Sequence of chain 1.I:
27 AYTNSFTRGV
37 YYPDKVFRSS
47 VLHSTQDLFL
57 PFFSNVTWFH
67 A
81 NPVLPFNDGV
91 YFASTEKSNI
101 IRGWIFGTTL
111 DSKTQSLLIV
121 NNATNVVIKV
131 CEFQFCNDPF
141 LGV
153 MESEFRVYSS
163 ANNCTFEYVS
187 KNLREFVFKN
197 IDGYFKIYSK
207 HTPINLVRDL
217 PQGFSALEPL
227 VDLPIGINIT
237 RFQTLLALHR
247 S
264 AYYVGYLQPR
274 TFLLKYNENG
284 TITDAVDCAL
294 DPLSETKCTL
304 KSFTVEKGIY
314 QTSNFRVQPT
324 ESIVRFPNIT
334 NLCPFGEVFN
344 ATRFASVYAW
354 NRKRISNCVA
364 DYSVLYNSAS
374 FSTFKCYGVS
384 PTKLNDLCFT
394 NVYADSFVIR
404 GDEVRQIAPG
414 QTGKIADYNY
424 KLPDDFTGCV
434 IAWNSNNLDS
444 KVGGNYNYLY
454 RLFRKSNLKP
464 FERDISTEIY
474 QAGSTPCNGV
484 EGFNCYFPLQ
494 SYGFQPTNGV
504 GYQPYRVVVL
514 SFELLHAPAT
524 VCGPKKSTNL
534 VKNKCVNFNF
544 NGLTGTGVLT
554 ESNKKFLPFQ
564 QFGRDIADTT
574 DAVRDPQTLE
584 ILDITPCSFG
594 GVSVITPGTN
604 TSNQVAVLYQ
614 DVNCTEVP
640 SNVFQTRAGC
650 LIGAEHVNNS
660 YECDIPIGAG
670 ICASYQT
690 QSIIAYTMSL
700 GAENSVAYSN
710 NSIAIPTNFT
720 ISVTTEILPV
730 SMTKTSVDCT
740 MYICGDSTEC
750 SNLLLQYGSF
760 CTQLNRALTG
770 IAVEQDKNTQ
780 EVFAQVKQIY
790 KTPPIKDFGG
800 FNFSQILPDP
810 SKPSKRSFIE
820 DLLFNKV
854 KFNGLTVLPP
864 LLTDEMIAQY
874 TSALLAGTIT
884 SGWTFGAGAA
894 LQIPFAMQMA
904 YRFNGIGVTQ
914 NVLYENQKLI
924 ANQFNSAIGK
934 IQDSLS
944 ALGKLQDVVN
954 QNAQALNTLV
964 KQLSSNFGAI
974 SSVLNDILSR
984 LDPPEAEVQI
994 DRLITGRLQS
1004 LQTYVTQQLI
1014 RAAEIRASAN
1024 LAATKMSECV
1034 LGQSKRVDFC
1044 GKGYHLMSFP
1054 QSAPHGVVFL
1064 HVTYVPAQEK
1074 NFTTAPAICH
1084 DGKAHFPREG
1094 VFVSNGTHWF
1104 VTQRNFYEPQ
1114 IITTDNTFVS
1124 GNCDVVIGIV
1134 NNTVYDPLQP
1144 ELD

Sequence of chain 1.J:
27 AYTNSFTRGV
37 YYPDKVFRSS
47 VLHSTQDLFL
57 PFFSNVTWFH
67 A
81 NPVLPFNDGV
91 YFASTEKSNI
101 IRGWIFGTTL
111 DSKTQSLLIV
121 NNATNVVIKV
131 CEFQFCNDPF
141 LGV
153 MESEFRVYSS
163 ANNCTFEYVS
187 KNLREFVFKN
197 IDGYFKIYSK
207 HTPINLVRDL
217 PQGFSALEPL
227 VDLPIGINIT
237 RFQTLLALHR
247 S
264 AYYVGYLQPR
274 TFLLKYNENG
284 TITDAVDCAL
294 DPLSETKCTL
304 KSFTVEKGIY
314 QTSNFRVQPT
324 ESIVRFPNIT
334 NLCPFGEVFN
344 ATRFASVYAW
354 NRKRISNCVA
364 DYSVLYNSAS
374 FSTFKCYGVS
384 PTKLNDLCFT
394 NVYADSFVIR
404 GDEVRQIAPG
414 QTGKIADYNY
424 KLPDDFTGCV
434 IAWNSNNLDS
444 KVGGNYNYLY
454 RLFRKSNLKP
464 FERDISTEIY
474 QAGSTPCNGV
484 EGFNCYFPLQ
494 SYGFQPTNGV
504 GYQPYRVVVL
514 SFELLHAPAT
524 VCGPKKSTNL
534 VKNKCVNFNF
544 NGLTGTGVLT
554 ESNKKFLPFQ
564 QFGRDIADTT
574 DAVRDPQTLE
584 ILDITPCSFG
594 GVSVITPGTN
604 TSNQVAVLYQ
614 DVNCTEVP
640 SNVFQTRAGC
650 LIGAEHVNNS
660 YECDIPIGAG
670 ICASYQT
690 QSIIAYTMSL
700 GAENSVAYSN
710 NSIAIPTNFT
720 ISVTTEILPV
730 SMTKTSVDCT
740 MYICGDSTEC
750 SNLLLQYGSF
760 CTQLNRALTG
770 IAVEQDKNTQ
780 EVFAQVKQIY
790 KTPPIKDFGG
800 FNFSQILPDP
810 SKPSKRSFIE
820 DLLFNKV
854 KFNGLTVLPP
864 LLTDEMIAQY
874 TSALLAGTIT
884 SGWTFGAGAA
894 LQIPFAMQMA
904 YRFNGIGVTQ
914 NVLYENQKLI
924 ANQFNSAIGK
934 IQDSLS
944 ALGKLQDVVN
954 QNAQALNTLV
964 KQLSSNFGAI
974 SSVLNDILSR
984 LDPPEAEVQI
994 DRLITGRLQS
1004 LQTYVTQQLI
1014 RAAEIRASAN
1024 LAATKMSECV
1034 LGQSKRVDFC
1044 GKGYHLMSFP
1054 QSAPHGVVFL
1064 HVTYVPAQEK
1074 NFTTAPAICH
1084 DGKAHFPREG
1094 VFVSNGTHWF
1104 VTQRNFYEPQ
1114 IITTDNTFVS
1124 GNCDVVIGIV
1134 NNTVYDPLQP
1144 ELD

This small molecule binds to this protein.
Small molecule (SMILES): CC(=O)N[C@@H]1[C@@H](O)[C@H](O)[C@@H](CO)O[C@H]1O

Binding-site contacts:
Ligand atom C8 contacts residue ASN282 of chain 1.J at 4.0 Å.
Ligand atom O6 contacts residue ASN280 of chain 1.J at 3.4 Å (h-bond).
Ligand atom C3 contacts residue LYS558 of chain 1.I at 4.4 Å.
Ligand atom C3 contacts residue ASN282 of chain 1.J at 3.8 Å.
Ligand atom O7 contacts residue LYS558 of chain 1.I at 2.8 Å (salt-bridge).
Ligand atom C1 contacts residue ASN282 of chain 1.J at 1.4 Å.
Ligand atom O3 contacts residue LYS558 of chain 1.I at 4.1 Å.
Ligand atom N2 contacts residue LYS558 of chain 1.I at 2.4 Å (salt-bridge).
Ligand atom C2 contacts residue ASN282 of chain 1.J at 2.5 Å.
Ligand atom C5 contacts residue ASN282 of chain 1.J at 3.6 Å.
Ligand atom O5 contacts residue ASN282 of chain 1.J at 2.3 Å (h-bond).
Ligand atom O6 contacts residue GLU281 of chain 1.J at 3.6 Å.
Ligand atom C6 contacts residue GLU281 of chain 1.J at 4.4 Å.
Ligand atom C7 contacts residue LYS558 of chain 1.I at 3.0 Å.
Ligand atom C6 contacts residue ASN280 of chain 1.J at 4.4 Å.
Ligand atom O5 contacts residue ASN280 of chain 1.J at 3.8 Å.
Ligand atom C4 contacts residue ASN282 of chain 1.J at 4.2 Å.
Ligand atom N2 contacts residue ASN282 of chain 1.J at 3.0 Å (h-bond).
Ligand atom C2 contacts residue LYS558 of chain 1.I at 3.5 Å.
Ligand atom C7 contacts residue ASN282 of chain 1.J at 3.7 Å.
Ligand atom O6 contacts residue ASN282 of chain 1.J at 4.1 Å.
Ligand atom C8 contacts residue LYS558 of chain 1.I at 4.5 Å.